This small molecule binds to this protein.
Small molecule (SMILES): C[C@@H]1O[C@@H](CC(=O)O)[C@@H](O)[C@H](O)[C@@H]1O

Sequence of chain 1.C:
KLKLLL

Sequence of chain 2.A:
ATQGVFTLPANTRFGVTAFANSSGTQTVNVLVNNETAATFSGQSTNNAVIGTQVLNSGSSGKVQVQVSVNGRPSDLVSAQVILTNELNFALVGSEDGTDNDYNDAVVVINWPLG

Sequence of chain 1.A:
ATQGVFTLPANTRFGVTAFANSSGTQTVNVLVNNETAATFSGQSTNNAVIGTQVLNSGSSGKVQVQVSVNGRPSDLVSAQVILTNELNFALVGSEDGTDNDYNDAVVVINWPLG

Binding-site contacts:
Ligand atom O5 contacts residue SER22 of chain 1.A at 3.4 Å (h-bond).
Ligand atom O7A contacts residue LYS1 of chain 1.C at 2.5 Å (salt-bridge).
Ligand atom O2 contacts residue GLY114 of chain 2.A at 2.5 Å (h-bond).
Ligand atom C3 contacts residue ASP104 of chain 1.A at 3.8 Å.
Ligand atom O4 contacts residue ASP96 of chain 1.A at 2.5 Å (salt-bridge).
Ligand atom O2 contacts residue CA1 of chain 1.F at 2.5 Å.
Ligand atom O2 contacts residue ASN21 of chain 1.A at 3.1 Å (h-bond).
Ligand atom O3 contacts residue CA1 of chain 1.F at 2.5 Å.
Ligand atom C1M contacts residue SER23 of chain 1.A at 3.6 Å.
Ligand atom C5 contacts residue LYS1 of chain 1.C at 3.5 Å.
Ligand atom O5 contacts residue LYS1 of chain 1.C at 3.7 Å.
Ligand atom C3 contacts residue CA1 of chain 1.E at 3.4 Å.
Ligand atom O3 contacts residue ASP104 of chain 1.A at 3.1 Å (salt-bridge).
Ligand atom O3 contacts residue CA1 of chain 1.E at 2.5 Å.
Ligand atom C5 contacts residue SER22 of chain 1.A at 3.4 Å.
Ligand atom C4 contacts residue CA1 of chain 1.E at 3.4 Å.
Ligand atom O7A contacts residue SER23 of chain 1.A at 3.8 Å.
Ligand atom C2 contacts residue CA1 of chain 1.F at 3.5 Å.
Ligand atom O4 contacts residue ASP104 of chain 1.A at 3.3 Å (salt-bridge).
Ligand atom O5 contacts residue SER23 of chain 1.A at 2.8 Å (h-bond).
Ligand atom C5 contacts residue ASP96 of chain 1.A at 3.8 Å.
Ligand atom O2 contacts residue SER22 of chain 1.A at 3.5 Å.
Ligand atom O7A contacts residue DLY2 of chain 1.C at 3.8 Å.
Ligand atom C4 contacts residue CA1 of chain 1.F at 3.8 Å.
Ligand atom C3 contacts residue ASP99 of chain 1.A at 3.2 Å.
Ligand atom C1 contacts residue SER23 of chain 1.A at 3.8 Å.
Ligand atom C6 contacts residue LYS1 of chain 1.C at 2.4 Å.
Ligand atom C1M contacts residue GLY114 of chain 2.A at 3.6 Å.
Ligand atom C2 contacts residue GLY114 of chain 2.A at 3.4 Å.
Ligand atom C7 contacts residue LYS1 of chain 1.C at 1.4 Å.
Ligand atom O4 contacts residue GLU95 of chain 1.A at 3.5 Å (salt-bridge).
Ligand atom O4 contacts residue CA1 of chain 1.E at 2.6 Å.
Ligand atom O3 contacts residue ASP101 of chain 1.A at 3.0 Å (salt-bridge).
Ligand atom C3 contacts residue CA1 of chain 1.F at 3.4 Å.
Ligand atom C4 contacts residue SER22 of chain 1.A at 3.6 Å.
Ligand atom O3 contacts residue ASP99 of chain 1.A at 2.6 Å (salt-bridge).
Ligand atom C4 contacts residue ASP104 of chain 1.A at 3.2 Å.
Ligand atom O7A contacts residue DLE4 of chain 1.C at 3.6 Å.
Ligand atom C6 contacts residue DLE4 of chain 1.C at 3.6 Å.
Ligand atom C4 contacts residue ASP96 of chain 1.A at 3.4 Å.